The small molecule below binds the protein below.
Small molecule (SMILES): CC1(C)C(CSS(C)(=O)=O)=C(c2ccccc2)C(C)(C)N1[O]

Sequence of chain 1.A:
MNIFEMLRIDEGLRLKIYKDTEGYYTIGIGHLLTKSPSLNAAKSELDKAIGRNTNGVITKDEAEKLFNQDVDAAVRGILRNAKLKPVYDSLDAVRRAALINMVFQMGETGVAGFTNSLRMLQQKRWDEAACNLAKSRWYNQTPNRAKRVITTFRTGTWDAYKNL

Binding-site contacts:
Ligand atom SD contacts residue CYS131 of chain 1.A at 2.0 Å (h-bond).
Ligand atom C2 contacts residue CYS131 of chain 1.A at 4.5 Å (hydrophobic).
Ligand atom C15 contacts residue ASP127 of chain 1.A at 4.5 Å.
Ligand atom C15 contacts residue GLU128 of chain 1.A at 4.5 Å.
Ligand atom CE contacts residue GLU128 of chain 1.A at 4.3 Å.
Ligand atom SD contacts residue LYS135 of chain 1.A at 3.9 Å.
Ligand atom C10 contacts residue CYS131 of chain 1.A at 4.2 Å (hydrophobic).
Ligand atom C14 contacts residue ASP127 of chain 1.A at 3.7 Å.
Ligand atom C11 contacts residue GLU128 of chain 1.A at 3.8 Å.
Ligand atom C15 contacts residue CYS131 of chain 1.A at 3.6 Å (hydrophobic).
Ligand atom SD contacts residue ASN132 of chain 1.A at 3.5 Å (h-bond).
Ligand atom C12 contacts residue GLU128 of chain 1.A at 3.6 Å.
Ligand atom C14 contacts residue GLU128 of chain 1.A at 3.9 Å.
Ligand atom SD contacts residue GLU128 of chain 1.A at 4.4 Å.
Ligand atom C13 contacts residue GLU128 of chain 1.A at 3.4 Å.
Ligand atom C4 contacts residue CYS131 of chain 1.A at 4.0 Å (hydrophobic).
Ligand atom C13 contacts residue ASP127 of chain 1.A at 3.7 Å.
Ligand atom C8 contacts residue CYS131 of chain 1.A at 4.3 Å (hydrophobic).
Ligand atom C8 contacts residue LYS135 of chain 1.A at 4.0 Å.
Ligand atom C14 contacts residue CYS131 of chain 1.A at 4.1 Å (hydrophobic).
Ligand atom CE contacts residue CYS131 of chain 1.A at 3.0 Å (hydrophobic).
Ligand atom C3 contacts residue CYS131 of chain 1.A at 3.5 Å (hydrophobic).